Binding-site contacts:
Ligand atom C8 contacts residue LEU922 of chain 1.B at 3.6 Å (hydrophobic).
Ligand atom C4 contacts residue LEU922 of chain 1.B at 4.5 Å (hydrophobic).
Ligand atom O6 contacts residue LEU922 of chain 1.B at 3.9 Å.
Ligand atom C1 contacts residue GLN1071 of chain 1.B at 4.2 Å.
Ligand atom C4 contacts residue ASN717 of chain 1.B at 4.2 Å.
Ligand atom O6 contacts residue GLN926 of chain 1.B at 3.7 Å.
Ligand atom C7 contacts residue ASN717 of chain 1.B at 3.6 Å.
Ligand atom O7 contacts residue LEU922 of chain 1.B at 3.8 Å.
Ligand atom C8 contacts residue ASN925 of chain 1.B at 4.3 Å.
Ligand atom C3 contacts residue ASN717 of chain 1.B at 3.8 Å.
Ligand atom C2 contacts residue GLN1071 of chain 1.B at 4.3 Å.
Ligand atom O4 contacts residue LEU922 of chain 1.B at 4.1 Å.
Ligand atom C5 contacts residue ASN717 of chain 1.B at 3.7 Å.
Ligand atom O7 contacts residue ASN717 of chain 1.B at 3.9 Å.
Ligand atom N2 contacts residue LEU922 of chain 1.B at 4.4 Å.
Ligand atom O5 contacts residue ASN717 of chain 1.B at 2.4 Å (h-bond).
Ligand atom N2 contacts residue ASN717 of chain 1.B at 2.9 Å (h-bond).
Ligand atom C6 contacts residue LEU922 of chain 1.B at 4.2 Å (hydrophobic).
Ligand atom C1 contacts residue ASN717 of chain 1.B at 1.4 Å.
Ligand atom O5 contacts residue GLN1071 of chain 1.B at 4.2 Å.
Ligand atom C5 contacts residue LEU922 of chain 1.B at 3.8 Å (hydrophobic).
Ligand atom C2 contacts residue ASN717 of chain 1.B at 2.5 Å.
Ligand atom C7 contacts residue LEU922 of chain 1.B at 3.7 Å (hydrophobic).

Sequence of chain 1.B:
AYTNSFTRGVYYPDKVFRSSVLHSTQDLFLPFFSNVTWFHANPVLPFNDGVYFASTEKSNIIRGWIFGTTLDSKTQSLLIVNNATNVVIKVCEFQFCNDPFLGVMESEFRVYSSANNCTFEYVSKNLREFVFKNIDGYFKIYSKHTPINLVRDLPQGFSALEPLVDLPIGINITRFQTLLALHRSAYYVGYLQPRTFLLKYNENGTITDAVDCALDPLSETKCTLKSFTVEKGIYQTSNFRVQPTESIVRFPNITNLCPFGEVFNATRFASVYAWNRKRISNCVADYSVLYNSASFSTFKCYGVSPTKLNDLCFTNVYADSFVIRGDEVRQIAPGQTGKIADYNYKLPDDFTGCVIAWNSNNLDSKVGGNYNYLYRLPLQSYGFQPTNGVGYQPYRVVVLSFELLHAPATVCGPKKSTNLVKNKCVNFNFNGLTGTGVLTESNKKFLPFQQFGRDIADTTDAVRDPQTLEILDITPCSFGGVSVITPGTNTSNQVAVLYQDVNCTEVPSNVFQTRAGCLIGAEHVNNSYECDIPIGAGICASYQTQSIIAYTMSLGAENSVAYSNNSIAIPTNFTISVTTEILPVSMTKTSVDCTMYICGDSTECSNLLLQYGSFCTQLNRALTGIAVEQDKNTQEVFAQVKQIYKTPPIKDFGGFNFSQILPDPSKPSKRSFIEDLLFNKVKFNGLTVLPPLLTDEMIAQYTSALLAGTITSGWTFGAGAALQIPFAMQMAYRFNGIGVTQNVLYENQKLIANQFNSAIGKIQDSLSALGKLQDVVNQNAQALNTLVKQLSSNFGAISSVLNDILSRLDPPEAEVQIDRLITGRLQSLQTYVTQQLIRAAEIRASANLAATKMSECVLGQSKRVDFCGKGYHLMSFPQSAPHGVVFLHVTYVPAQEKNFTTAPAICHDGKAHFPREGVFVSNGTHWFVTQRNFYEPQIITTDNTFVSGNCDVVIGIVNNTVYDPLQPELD

The protein below binds the small molecule below.
Small molecule (SMILES): CC(=O)N[C@H]1[C@H](O[C@H]2[C@H](O)[C@@H](NC(C)=O)CO[C@@H]2CO)O[C@H](CO)[C@@H](O)[C@@H]1O